Binding-site contacts:
Ligand atom O28 contacts residue GLY138 of chain 1.D at 3.1 Å (h-bond).
Ligand atom O27 contacts residue SER140 of chain 1.D at 2.8 Å (h-bond).
Ligand atom C50 contacts residue SER134 of chain 1.F at 3.5 Å.
Ligand atom C11 contacts residue ALA158 of chain 1.D at 3.4 Å (hydrophobic).
Ligand atom C13 contacts residue VAL133 of chain 1.D at 3.6 Å (hydrophobic).
Ligand atom O8 contacts residue ALA158 of chain 1.D at 3.3 Å (h-bond).
Ligand atom O8 contacts residue ALA157 of chain 1.D at 3.6 Å.
Ligand atom C50 contacts residue HIS58 of chain 1.D at 3.6 Å.
Ligand atom C40 contacts residue ARG156 of chain 1.D at 3.4 Å.
Ligand atom N45 contacts residue HIS58 of chain 1.D at 3.5 Å.
Ligand atom C35 contacts residue SER134 of chain 1.F at 3.1 Å.
Ligand atom N18 contacts residue HIS58 of chain 1.D at 3.3 Å (h-bond).
Ligand atom O24 contacts residue GLY138 of chain 1.D at 3.2 Å (h-bond).
Ligand atom N23 contacts residue HIS58 of chain 1.D at 3.0 Å (h-bond).
Ligand atom O27 contacts residue GLY138 of chain 1.D at 3.3 Å.
Ligand atom C43 contacts residue TYR135 of chain 1.F at 3.3 Å (hydrophobic).
Ligand atom C33 contacts residue ASP82 of chain 1.D at 3.2 Å.
Ligand atom N45 contacts residue TYR135 of chain 1.F at 3.5 Å.
Ligand atom C36 contacts residue ASP82 of chain 1.D at 3.6 Å.
Ligand atom C10 contacts residue VAL133 of chain 1.F at 3.4 Å (hydrophobic).
Ligand atom N18 contacts residue ARG156 of chain 1.D at 2.9 Å (salt-bridge).
Ligand atom O17 contacts residue LYS137 of chain 1.D at 2.8 Å (salt-bridge).
Ligand atom O51 contacts residue ARG156 of chain 1.D at 3.0 Å (salt-bridge).
Ligand atom C37 contacts residue ASP82 of chain 1.D at 3.5 Å.
Ligand atom C19 contacts residue ARG156 of chain 1.D at 3.5 Å.
Ligand atom C39 contacts residue ARG156 of chain 1.D at 3.4 Å.
Ligand atom C42 contacts residue ARG156 of chain 1.D at 3.5 Å.
Ligand atom C40 contacts residue ASP169 of chain 1.D at 3.5 Å.
Ligand atom C31 contacts residue SER43 of chain 1.D at 3.6 Å.
Ligand atom C49 contacts residue HIS111 of chain 1.F at 3.3 Å.
Ligand atom O24 contacts residue SER140 of chain 1.D at 3.5 Å (h-bond).
Ligand atom O28 contacts residue LYS137 of chain 1.D at 3.3 Å.
Ligand atom C35 contacts residue ASP82 of chain 1.D at 3.2 Å.
Ligand atom C22 contacts residue SER140 of chain 1.D at 3.5 Å.
Ligand atom N38 contacts residue ASP82 of chain 1.D at 3.5 Å.
Ligand atom C21 contacts residue ARG156 of chain 1.D at 3.3 Å.
Ligand atom C21 contacts residue PHE155 of chain 1.D at 3.3 Å (hydrophobic).
Ligand atom N45 contacts residue SER134 of chain 1.F at 3.0 Å (h-bond).
Ligand atom C34 contacts residue ASP82 of chain 1.D at 3.6 Å.
Ligand atom S44 contacts residue TYR135 of chain 1.F at 3.3 Å (h-bond).

Sequence of chain 1.D:
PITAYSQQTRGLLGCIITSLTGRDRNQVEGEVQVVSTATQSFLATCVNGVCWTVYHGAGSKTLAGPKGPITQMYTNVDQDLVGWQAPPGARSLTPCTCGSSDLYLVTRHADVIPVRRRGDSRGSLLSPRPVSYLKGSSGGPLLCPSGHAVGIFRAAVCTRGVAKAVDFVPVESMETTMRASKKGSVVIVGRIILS

Sequence of chain 1.F:
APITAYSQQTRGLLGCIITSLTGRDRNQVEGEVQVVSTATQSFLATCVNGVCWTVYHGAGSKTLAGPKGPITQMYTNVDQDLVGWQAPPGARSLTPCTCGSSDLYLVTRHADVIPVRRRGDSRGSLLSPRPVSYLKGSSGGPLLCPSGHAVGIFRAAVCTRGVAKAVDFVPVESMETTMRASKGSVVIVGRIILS

The small molecule below binds the protein below.
Small molecule (SMILES): COc1ccc2c(OC[C@@H]3C[C@H]4C(=O)N(C)CCCC/C=C\[C@@H]5C[C@@]5(C(=O)NS(=O)(=O)C5(C)CC5)NC(=O)N34)cc(-c3nc(C(C)C)cs3)nc2c1